This protein binds this small molecule.
Small molecule (SMILES): CC(=O)N[C@@H]1[C@@H](O)[C@H](O)[C@@H](CO)O[C@H]1O

Binding-site contacts:
Ligand atom O5 contacts residue ASN655 of chain 1.C at 2.4 Å (h-bond).
Ligand atom C4 contacts residue ASN655 of chain 1.C at 4.2 Å.
Ligand atom C1 contacts residue ASN655 of chain 1.C at 1.4 Å.
Ligand atom C2 contacts residue ASN655 of chain 1.C at 2.4 Å.
Ligand atom C7 contacts residue ASN655 of chain 1.C at 3.5 Å.
Ligand atom N2 contacts residue ASN655 of chain 1.C at 2.9 Å (h-bond).
Ligand atom O7 contacts residue ASN655 of chain 1.C at 3.8 Å.
Ligand atom C8 contacts residue TYR653 of chain 1.C at 3.8 Å (hydrophobic).
Ligand atom C3 contacts residue ASN655 of chain 1.C at 3.8 Å.
Ligand atom C5 contacts residue ASN655 of chain 1.C at 3.7 Å.

Sequence of chain 1.C:
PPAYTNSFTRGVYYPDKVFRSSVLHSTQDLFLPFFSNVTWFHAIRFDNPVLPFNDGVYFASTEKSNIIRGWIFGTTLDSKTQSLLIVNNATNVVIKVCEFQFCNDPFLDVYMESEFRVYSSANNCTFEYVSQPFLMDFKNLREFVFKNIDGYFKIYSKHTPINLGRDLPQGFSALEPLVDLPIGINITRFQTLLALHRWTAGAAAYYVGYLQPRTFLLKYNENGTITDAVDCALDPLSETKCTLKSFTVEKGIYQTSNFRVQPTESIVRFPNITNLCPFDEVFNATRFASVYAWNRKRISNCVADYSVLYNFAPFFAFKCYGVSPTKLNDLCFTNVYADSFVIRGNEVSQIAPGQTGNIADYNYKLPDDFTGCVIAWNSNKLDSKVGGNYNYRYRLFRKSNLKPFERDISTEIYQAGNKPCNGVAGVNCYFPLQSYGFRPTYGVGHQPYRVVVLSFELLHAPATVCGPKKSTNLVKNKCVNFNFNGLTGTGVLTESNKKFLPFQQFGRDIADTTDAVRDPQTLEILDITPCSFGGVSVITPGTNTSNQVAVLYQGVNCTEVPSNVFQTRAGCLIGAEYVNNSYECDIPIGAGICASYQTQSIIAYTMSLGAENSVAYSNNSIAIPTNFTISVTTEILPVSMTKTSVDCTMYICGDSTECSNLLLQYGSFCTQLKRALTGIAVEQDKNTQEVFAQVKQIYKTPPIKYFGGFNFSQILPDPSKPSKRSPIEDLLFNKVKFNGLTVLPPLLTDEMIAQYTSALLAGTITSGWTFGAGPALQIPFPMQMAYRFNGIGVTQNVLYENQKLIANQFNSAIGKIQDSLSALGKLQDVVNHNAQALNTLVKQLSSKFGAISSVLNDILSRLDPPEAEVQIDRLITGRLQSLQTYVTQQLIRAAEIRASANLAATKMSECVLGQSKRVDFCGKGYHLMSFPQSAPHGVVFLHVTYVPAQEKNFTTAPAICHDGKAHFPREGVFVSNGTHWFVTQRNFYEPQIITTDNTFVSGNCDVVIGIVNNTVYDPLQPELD